Binding-site contacts:
Ligand atom C7 contacts residue LEU920 of chain 1.B at 3.5 Å (hydrophobic).
Ligand atom C1 contacts residue LEU920 of chain 1.B at 4.4 Å (hydrophobic).
Ligand atom O7 contacts residue ASN923 of chain 1.B at 4.3 Å.
Ligand atom C1 contacts residue GLN1069 of chain 1.B at 3.6 Å.
Ligand atom C5 contacts residue ASN715 of chain 1.B at 3.6 Å.
Ligand atom N2 contacts residue ASN715 of chain 1.B at 3.0 Å (h-bond).
Ligand atom C7 contacts residue ASN715 of chain 1.B at 3.2 Å.
Ligand atom C1 contacts residue ASN715 of chain 1.B at 1.4 Å.
Ligand atom O7 contacts residue ASN715 of chain 1.B at 3.1 Å (h-bond).
Ligand atom O6 contacts residue GLN924 of chain 1.B at 4.1 Å.
Ligand atom O4 contacts residue LEU920 of chain 1.B at 3.7 Å.
Ligand atom C4 contacts residue LEU920 of chain 1.B at 4.5 Å (hydrophobic).
Ligand atom C7 contacts residue GLN1069 of chain 1.B at 4.1 Å.
Ligand atom C5 contacts residue LEU920 of chain 1.B at 4.3 Å (hydrophobic).
Ligand atom C8 contacts residue GLN924 of chain 1.B at 4.1 Å.
Ligand atom C2 contacts residue ASN715 of chain 1.B at 2.5 Å.
Ligand atom C2 contacts residue GLN1069 of chain 1.B at 3.9 Å.
Ligand atom C8 contacts residue LEU920 of chain 1.B at 3.8 Å (hydrophobic).
Ligand atom O5 contacts residue ASN715 of chain 1.B at 2.3 Å (h-bond).
Ligand atom O5 contacts residue GLN1069 of chain 1.B at 3.4 Å (h-bond).
Ligand atom C4 contacts residue ASN715 of chain 1.B at 4.2 Å.
Ligand atom N2 contacts residue LEU920 of chain 1.B at 4.1 Å.
Ligand atom C3 contacts residue ASN715 of chain 1.B at 3.8 Å.
Ligand atom O7 contacts residue GLN1069 of chain 1.B at 2.9 Å (h-bond).
Ligand atom O7 contacts residue LEU920 of chain 1.B at 3.4 Å.
Ligand atom O6 contacts residue PHE716 of chain 1.B at 4.5 Å.
Ligand atom C8 contacts residue ASN923 of chain 1.B at 4.1 Å.
Ligand atom C8 contacts residue ASN715 of chain 1.B at 4.4 Å.
Ligand atom C3 contacts residue LEU920 of chain 1.B at 4.2 Å (hydrophobic).

The small molecule below binds the protein below.
Small molecule (SMILES): CC(=O)N[C@H]1[C@H](O[C@H]2[C@H](O)[C@@H](NC(C)=O)CO[C@@H]2CO)O[C@H](CO)[C@@H](O)[C@@H]1O

Sequence of chain 1.B:
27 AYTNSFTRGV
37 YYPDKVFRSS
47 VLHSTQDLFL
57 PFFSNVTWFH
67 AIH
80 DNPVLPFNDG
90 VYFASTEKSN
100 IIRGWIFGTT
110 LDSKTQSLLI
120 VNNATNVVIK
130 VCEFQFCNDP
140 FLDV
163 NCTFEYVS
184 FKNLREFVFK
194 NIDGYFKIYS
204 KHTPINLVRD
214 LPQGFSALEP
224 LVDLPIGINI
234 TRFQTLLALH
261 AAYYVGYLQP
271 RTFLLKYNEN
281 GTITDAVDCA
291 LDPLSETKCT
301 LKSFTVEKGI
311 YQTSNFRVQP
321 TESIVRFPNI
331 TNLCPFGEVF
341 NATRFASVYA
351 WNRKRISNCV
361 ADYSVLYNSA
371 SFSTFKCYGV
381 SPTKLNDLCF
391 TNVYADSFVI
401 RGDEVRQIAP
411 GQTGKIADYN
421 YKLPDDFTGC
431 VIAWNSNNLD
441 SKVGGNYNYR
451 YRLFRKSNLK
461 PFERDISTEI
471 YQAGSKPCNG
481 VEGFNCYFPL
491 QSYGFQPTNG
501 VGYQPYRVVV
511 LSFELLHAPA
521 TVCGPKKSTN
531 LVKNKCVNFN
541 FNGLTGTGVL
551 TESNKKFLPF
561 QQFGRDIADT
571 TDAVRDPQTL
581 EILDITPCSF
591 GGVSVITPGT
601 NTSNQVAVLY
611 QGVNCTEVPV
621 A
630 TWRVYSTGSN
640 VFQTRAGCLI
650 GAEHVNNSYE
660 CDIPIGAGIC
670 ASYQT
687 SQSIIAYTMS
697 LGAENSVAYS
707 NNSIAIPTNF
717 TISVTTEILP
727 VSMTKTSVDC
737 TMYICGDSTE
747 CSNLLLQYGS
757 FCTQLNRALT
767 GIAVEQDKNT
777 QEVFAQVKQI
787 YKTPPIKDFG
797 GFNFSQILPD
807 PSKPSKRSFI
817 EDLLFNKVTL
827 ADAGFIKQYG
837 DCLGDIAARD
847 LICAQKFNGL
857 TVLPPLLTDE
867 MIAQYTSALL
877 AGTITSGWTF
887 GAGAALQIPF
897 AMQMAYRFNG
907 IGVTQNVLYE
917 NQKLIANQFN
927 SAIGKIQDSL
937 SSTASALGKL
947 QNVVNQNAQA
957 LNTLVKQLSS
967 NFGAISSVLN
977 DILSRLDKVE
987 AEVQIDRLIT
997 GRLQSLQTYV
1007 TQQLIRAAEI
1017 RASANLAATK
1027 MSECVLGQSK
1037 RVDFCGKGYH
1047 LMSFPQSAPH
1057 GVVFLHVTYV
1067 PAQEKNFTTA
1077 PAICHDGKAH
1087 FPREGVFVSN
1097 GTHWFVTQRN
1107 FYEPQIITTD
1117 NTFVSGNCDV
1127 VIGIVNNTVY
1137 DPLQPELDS